Sequence of chain 1.B:
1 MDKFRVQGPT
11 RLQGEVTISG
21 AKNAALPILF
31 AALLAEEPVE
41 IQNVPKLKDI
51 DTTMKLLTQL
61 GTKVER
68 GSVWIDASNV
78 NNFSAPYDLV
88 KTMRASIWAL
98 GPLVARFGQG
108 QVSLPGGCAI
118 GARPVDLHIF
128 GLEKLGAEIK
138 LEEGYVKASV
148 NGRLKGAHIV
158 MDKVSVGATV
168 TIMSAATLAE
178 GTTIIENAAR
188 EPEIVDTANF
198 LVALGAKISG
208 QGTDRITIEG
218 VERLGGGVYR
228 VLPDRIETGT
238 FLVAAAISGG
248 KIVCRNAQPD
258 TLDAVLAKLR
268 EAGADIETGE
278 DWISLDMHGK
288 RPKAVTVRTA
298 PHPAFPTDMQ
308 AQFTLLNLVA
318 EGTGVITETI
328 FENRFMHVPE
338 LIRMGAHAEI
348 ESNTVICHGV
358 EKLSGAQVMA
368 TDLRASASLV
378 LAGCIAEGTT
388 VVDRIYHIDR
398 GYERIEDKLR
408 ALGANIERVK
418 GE

Binding-site contacts:
Ligand atom C1 contacts residue CA1 of chain 1.K at 4.5 Å.
Ligand atom O1 contacts residue CA1 of chain 1.J at 2.3 Å.
Ligand atom C5 contacts residue CA1 of chain 1.J at 3.1 Å.
Ligand atom C7 contacts residue LEU138 of chain 1.B at 3.9 Å (hydrophobic).
Ligand atom O1 contacts residue LYS137 of chain 1.B at 3.7 Å.
Ligand atom C1 contacts residue ALA116 of chain 1.B at 4.1 Å (hydrophobic).
Ligand atom C6 contacts residue LEU138 of chain 1.B at 3.9 Å (hydrophobic).
Ligand atom O4 contacts residue LEU138 of chain 1.B at 3.6 Å.
Ligand atom O2 contacts residue LEU138 of chain 1.B at 4.2 Å.
Ligand atom C5 contacts residue LYS137 of chain 1.B at 4.5 Å.
Ligand atom C7 contacts residue ILE136 of chain 1.B at 4.1 Å (hydrophobic).
Ligand atom C1 contacts residue CYS115 of chain 1.B at 1.7 Å (hydrophobic).
Ligand atom C2 contacts residue LEU138 of chain 1.B at 3.5 Å (hydrophobic).
Ligand atom C5 contacts residue CYS115 of chain 1.B at 4.0 Å (hydrophobic).
Ligand atom C6 contacts residue CA1 of chain 1.J at 3.1 Å.
Ligand atom C2 contacts residue ALA116 of chain 1.B at 3.7 Å (hydrophobic).
Ligand atom O2 contacts residue ALA116 of chain 1.B at 2.6 Å (h-bond).
Ligand atom C4 contacts residue LEU138 of chain 1.B at 3.9 Å (hydrophobic).
Ligand atom O4 contacts residue CA1 of chain 1.J at 2.3 Å.
Ligand atom O4 contacts residue CYS115 of chain 1.B at 2.9 Å (h-bond).
Ligand atom C2 contacts residue CA1 of chain 1.K at 3.3 Å.
Ligand atom C3 contacts residue CYS115 of chain 1.B at 4.1 Å (hydrophobic).
Ligand atom O3 contacts residue CA1 of chain 1.K at 2.6 Å.
Ligand atom O2 contacts residue ILE117 of chain 1.B at 4.5 Å.
Ligand atom C6 contacts residue CYS115 of chain 1.B at 2.7 Å (hydrophobic).
Ligand atom C3 contacts residue LEU138 of chain 1.B at 3.8 Å (hydrophobic).
Ligand atom C7 contacts residue LYS137 of chain 1.B at 3.8 Å.
Ligand atom O3 contacts residue LEU138 of chain 1.B at 4.3 Å.
Ligand atom O2 contacts residue CYS115 of chain 1.B at 3.1 Å (h-bond).
Ligand atom C2 contacts residue CYS115 of chain 1.B at 2.8 Å (hydrophobic).
Ligand atom O1 contacts residue LEU138 of chain 1.B at 2.7 Å (h-bond).
Ligand atom O2 contacts residue ARG120 of chain 1.B at 4.3 Å.
Ligand atom O2 contacts residue CA1 of chain 1.K at 2.2 Å.
Ligand atom C5 contacts residue LEU138 of chain 1.B at 3.5 Å (hydrophobic).
Ligand atom C3 contacts residue CA1 of chain 1.K at 3.4 Å.

A small-molecule ligand and the protein it binds are described below.
Small molecule (SMILES): CC1=C(O)C(=O)C[C@H](O)C1=O